The protein below binds the small molecule below.
Small molecule (SMILES): COCC(CCO[C@H]1CC[C@@]2(C)C(=CC[C@H]3[C@@H]4C[C@@H]5O[C@]6(CC[C@@H](C)CO6)[C@@H](C)[C@@H]5[C@@]4(C)CC[C@@H]32)C1)COC

Binding-site contacts:
Ligand atom C26 contacts residue LYS449 of chain 1.A at 3.5 Å.
Ligand atom C01 contacts residue ILE1500 of chain 1.A at 4.0 Å (hydrophobic).
Ligand atom C05 contacts residue ALA445 of chain 1.A at 4.0 Å (hydrophobic).
Ligand atom C76 contacts residue ILE1496 of chain 1.A at 3.3 Å (hydrophobic).
Ligand atom O80 contacts residue LEU441 of chain 1.A at 3.0 Å.
Ligand atom C75 contacts residue TYR1798 of chain 1.A at 3.9 Å (hydrophobic).
Ligand atom C24 contacts residue LYS449 of chain 1.A at 3.9 Å.
Ligand atom C01 contacts residue ILE1496 of chain 1.A at 3.3 Å (hydrophobic).
Ligand atom C14 contacts residue PHE1806 of chain 1.A at 3.6 Å (hydrophobic).
Ligand atom C15 contacts residue ALA445 of chain 1.A at 3.7 Å (hydrophobic).
Ligand atom C05 contacts residue ILE1802 of chain 1.A at 4.0 Å (hydrophobic).
Ligand atom C79 contacts residue LEU441 of chain 1.A at 3.0 Å (hydrophobic).
Ligand atom C12 contacts residue ILE1500 of chain 1.A at 2.6 Å (hydrophobic).
Ligand atom C76 contacts residue PHE1006 of chain 1.A at 3.5 Å (hydrophobic).
Ligand atom C01 contacts residue LEU1010 of chain 1.A at 3.6 Å (hydrophobic).
Ligand atom C06 contacts residue ILE1802 of chain 1.A at 3.4 Å (hydrophobic).
Ligand atom O25 contacts residue LYS449 of chain 1.A at 4.1 Å.
Ligand atom C03 contacts residue ILE1802 of chain 1.A at 2.8 Å (hydrophobic).
Ligand atom O72 contacts residue LEU1007 of chain 1.A at 3.8 Å.
Ligand atom C73 contacts residue LEU441 of chain 1.A at 4.3 Å (hydrophobic).
Ligand atom C04 contacts residue ILE1802 of chain 1.A at 3.6 Å (hydrophobic).
Ligand atom C09 contacts residue ILE1500 of chain 1.A at 3.2 Å (hydrophobic).
Ligand atom C81 contacts residue LEU1003 of chain 1.A at 4.1 Å (hydrophobic).
Ligand atom C10 contacts residue ILE1802 of chain 1.A at 3.3 Å (hydrophobic).
Ligand atom C74 contacts residue ILE1496 of chain 1.A at 3.9 Å (hydrophobic).
Ligand atom C18 contacts residue ASN1504 of chain 1.A at 3.9 Å.
Ligand atom C10 contacts residue ILE1799 of chain 1.A at 3.4 Å (hydrophobic).
Ligand atom C02 contacts residue ILE1802 of chain 1.A at 3.4 Å (hydrophobic).
Ligand atom C08 contacts residue ILE1802 of chain 1.A at 4.0 Å (hydrophobic).
Ligand atom C11 contacts residue ILE1500 of chain 1.A at 4.1 Å (hydrophobic).
Ligand atom C73 contacts residue ILE1496 of chain 1.A at 4.2 Å (hydrophobic).
Ligand atom C09 contacts residue ILE1799 of chain 1.A at 4.1 Å (hydrophobic).
Ligand atom C77 contacts residue PHE1006 of chain 1.A at 2.4 Å (hydrophobic).
Ligand atom C78 contacts residue PHE1006 of chain 1.A at 3.4 Å (hydrophobic).
Ligand atom C15 contacts residue PHE1806 of chain 1.A at 3.7 Å (hydrophobic).
Ligand atom C10 contacts residue ILE1500 of chain 1.A at 4.0 Å (hydrophobic).
Ligand atom C81 contacts residue PHE1006 of chain 1.A at 3.2 Å (hydrophobic).
Ligand atom C74 contacts residue ILE1802 of chain 1.A at 4.0 Å (hydrophobic).
Ligand atom C13 contacts residue PHE1806 of chain 1.A at 4.0 Å (hydrophobic).
Ligand atom C75 contacts residue ILE1802 of chain 1.A at 4.0 Å (hydrophobic).

Sequence of chain 1.A:
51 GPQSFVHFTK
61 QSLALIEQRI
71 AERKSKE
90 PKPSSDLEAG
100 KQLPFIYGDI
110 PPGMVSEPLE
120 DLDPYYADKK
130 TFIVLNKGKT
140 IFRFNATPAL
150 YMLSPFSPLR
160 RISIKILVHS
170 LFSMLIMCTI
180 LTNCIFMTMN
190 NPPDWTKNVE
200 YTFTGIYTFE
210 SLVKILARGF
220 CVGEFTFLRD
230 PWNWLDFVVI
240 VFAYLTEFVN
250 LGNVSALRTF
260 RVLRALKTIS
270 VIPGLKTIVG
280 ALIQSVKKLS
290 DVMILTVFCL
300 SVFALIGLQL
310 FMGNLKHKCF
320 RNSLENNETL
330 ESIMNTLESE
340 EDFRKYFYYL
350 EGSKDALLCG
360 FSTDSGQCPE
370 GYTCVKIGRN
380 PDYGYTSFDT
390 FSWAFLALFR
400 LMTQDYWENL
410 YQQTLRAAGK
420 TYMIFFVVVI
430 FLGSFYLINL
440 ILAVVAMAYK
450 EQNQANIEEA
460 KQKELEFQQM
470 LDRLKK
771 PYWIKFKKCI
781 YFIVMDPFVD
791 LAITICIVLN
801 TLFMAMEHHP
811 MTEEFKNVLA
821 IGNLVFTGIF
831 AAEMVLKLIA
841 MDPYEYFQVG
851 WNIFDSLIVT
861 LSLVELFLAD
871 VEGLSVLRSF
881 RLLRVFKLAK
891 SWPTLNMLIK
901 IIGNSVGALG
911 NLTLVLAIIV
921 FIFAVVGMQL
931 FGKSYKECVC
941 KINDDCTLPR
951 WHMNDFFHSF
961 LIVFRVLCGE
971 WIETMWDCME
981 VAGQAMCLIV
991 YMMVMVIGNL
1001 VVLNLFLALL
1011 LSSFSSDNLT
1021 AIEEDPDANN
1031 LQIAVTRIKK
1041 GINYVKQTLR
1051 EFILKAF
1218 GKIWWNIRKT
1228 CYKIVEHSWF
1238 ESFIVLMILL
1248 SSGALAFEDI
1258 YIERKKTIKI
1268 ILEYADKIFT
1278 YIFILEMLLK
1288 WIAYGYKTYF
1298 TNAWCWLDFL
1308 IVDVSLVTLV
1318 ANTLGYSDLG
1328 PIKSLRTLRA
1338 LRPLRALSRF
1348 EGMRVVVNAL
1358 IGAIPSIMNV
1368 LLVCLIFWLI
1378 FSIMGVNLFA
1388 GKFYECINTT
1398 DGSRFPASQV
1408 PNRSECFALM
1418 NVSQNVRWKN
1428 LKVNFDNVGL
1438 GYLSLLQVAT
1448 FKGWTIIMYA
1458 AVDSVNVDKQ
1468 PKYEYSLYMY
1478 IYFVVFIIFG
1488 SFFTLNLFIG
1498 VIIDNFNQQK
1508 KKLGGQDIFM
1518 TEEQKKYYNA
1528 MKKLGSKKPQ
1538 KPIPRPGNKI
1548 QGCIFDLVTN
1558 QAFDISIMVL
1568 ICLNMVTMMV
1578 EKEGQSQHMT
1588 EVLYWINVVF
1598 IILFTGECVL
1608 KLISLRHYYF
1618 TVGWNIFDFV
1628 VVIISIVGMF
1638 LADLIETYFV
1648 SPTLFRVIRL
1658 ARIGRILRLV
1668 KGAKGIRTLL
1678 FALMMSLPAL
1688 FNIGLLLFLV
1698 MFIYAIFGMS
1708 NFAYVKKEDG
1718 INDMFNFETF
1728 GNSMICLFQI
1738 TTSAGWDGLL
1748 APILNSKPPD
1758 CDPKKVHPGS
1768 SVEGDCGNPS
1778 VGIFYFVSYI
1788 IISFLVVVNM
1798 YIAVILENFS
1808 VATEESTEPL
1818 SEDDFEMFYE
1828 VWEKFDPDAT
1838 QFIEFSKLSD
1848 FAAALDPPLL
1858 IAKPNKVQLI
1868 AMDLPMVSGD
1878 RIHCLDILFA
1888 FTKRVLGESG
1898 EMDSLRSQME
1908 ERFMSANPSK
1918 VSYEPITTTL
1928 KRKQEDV